The small molecule below binds the protein below.
Small molecule (SMILES): CC(=O)N[C@@H]1[C@@H](O)[C@H](O)[C@@H](CO)O[C@H]1O

Binding-site contacts:
Ligand atom C5 contacts residue ASN343 of chain 1.D at 3.7 Å.
Ligand atom C7 contacts residue PHE342 of chain 1.D at 4.4 Å (hydrophobic).
Ligand atom O7 contacts residue ASN343 of chain 1.D at 2.8 Å (h-bond).
Ligand atom C8 contacts residue ASN343 of chain 1.D at 4.3 Å.
Ligand atom C8 contacts residue GLY339 of chain 1.D at 3.9 Å.
Ligand atom C7 contacts residue ASN343 of chain 1.D at 3.1 Å.
Ligand atom N2 contacts residue ASN343 of chain 1.D at 2.9 Å (h-bond).
Ligand atom C8 contacts residue PHE338 of chain 1.D at 3.6 Å (hydrophobic).
Ligand atom C4 contacts residue ASN343 of chain 1.D at 4.2 Å.
Ligand atom C2 contacts residue ASN343 of chain 1.D at 2.5 Å.
Ligand atom C1 contacts residue ASN343 of chain 1.D at 1.4 Å.
Ligand atom O4 contacts residue SER371 of chain 1.D at 4.5 Å.
Ligand atom C7 contacts residue GLY339 of chain 1.D at 4.0 Å.
Ligand atom O5 contacts residue ASN343 of chain 1.D at 2.4 Å (h-bond).
Ligand atom C3 contacts residue ASN343 of chain 1.D at 3.8 Å.
Ligand atom O3 contacts residue VAL367 of chain 1.D at 3.5 Å.
Ligand atom O7 contacts residue GLY339 of chain 1.D at 3.3 Å.
Ligand atom C8 contacts residue PHE342 of chain 1.D at 3.5 Å (hydrophobic).

Sequence of chain 1.D:
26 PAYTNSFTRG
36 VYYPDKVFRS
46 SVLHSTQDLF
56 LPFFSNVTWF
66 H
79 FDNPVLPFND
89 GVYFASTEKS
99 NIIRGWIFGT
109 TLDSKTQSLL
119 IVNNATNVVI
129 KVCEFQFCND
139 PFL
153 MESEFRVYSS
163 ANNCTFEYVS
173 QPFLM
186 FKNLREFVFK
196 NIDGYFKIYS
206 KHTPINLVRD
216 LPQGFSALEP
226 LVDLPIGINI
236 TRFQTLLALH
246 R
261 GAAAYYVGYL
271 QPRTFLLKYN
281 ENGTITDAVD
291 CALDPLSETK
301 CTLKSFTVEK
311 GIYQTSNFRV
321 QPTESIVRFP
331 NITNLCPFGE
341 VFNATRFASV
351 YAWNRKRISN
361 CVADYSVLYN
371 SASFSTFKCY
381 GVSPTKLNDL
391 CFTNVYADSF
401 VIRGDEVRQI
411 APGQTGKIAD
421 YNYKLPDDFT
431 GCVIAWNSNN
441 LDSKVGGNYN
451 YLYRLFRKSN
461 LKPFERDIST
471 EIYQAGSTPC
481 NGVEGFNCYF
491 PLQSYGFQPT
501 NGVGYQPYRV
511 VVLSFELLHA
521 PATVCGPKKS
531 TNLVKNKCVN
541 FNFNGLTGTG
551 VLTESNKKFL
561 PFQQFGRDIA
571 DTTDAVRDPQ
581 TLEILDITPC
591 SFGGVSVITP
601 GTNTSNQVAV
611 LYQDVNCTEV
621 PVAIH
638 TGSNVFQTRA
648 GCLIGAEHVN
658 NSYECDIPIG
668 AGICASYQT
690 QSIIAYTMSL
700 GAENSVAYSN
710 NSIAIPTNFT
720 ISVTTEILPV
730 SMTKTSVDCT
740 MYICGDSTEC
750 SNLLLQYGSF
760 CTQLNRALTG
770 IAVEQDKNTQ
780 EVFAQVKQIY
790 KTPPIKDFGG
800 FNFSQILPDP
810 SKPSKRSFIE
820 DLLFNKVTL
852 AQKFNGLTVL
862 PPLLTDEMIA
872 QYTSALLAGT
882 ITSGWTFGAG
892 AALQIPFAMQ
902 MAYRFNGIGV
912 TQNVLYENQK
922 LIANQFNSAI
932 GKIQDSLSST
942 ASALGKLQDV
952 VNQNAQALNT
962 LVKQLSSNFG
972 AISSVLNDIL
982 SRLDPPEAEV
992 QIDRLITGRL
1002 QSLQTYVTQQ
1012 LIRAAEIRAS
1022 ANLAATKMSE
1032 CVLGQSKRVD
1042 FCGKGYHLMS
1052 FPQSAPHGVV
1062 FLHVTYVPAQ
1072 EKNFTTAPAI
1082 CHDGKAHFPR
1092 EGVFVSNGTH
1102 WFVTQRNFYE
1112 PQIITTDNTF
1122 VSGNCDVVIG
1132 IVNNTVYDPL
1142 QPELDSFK